Sequence of chain 1.C:
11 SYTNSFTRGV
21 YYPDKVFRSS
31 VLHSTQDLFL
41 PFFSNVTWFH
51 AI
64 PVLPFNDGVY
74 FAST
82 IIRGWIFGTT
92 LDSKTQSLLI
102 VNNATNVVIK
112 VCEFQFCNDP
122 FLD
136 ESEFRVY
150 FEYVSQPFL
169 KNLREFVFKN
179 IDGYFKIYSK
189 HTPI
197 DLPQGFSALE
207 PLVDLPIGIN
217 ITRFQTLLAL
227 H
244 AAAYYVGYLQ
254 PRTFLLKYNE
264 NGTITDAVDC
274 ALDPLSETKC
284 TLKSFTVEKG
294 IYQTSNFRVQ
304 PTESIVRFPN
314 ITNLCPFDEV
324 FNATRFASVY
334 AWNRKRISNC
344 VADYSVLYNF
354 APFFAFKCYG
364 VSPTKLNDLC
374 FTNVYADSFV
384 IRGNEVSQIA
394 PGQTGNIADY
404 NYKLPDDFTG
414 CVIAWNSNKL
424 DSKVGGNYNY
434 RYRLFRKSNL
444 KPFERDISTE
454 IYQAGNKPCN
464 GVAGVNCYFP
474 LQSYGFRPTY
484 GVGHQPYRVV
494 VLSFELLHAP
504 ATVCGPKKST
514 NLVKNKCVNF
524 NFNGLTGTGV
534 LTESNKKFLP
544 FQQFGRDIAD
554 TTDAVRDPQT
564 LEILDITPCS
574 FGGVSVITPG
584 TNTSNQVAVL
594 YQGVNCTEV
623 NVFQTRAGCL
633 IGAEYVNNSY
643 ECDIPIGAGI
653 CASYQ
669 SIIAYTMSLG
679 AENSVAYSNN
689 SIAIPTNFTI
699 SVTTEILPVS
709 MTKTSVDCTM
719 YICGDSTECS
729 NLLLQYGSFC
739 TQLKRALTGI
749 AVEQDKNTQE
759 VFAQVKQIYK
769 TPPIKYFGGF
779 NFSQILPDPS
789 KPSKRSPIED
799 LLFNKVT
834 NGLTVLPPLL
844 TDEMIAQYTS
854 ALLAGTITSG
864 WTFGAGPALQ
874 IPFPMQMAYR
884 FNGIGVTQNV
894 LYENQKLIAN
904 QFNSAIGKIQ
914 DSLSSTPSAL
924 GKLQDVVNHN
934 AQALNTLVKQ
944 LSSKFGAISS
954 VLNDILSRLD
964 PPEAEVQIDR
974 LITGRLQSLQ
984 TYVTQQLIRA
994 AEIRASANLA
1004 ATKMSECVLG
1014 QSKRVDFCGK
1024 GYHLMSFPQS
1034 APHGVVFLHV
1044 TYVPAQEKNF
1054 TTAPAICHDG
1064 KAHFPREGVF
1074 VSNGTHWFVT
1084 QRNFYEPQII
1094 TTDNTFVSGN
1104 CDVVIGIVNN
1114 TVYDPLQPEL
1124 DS

The small molecule below binds the protein below.
Small molecule (SMILES): CC(=O)N[C@@H]1[C@@H](O)[C@H](O)[C@@H](CO)O[C@H]1O

Binding-site contacts:
Ligand atom O4 contacts residue LEU900 of chain 1.C at 3.7 Å.
Ligand atom O3 contacts residue LEU900 of chain 1.C at 3.4 Å.
Ligand atom N2 contacts residue LEU900 of chain 1.C at 3.4 Å.
Ligand atom C3 contacts residue LEU900 of chain 1.C at 3.3 Å (hydrophobic).
Ligand atom N2 contacts residue ASN695 of chain 1.C at 2.9 Å (h-bond).
Ligand atom C2 contacts residue ASN695 of chain 1.C at 2.5 Å.
Ligand atom O5 contacts residue GLN1049 of chain 1.C at 3.8 Å.
Ligand atom C7 contacts residue LEU900 of chain 1.C at 4.5 Å (hydrophobic).
Ligand atom C8 contacts residue THR694 of chain 1.C at 3.4 Å.
Ligand atom C5 contacts residue ASN695 of chain 1.C at 3.6 Å.
Ligand atom C7 contacts residue ASN695 of chain 1.C at 3.0 Å.
Ligand atom C8 contacts residue ASN695 of chain 1.C at 3.4 Å.
Ligand atom O5 contacts residue ASN695 of chain 1.C at 2.4 Å (h-bond).
Ligand atom C7 contacts residue THR694 of chain 1.C at 3.9 Å.
Ligand atom C3 contacts residue ASN695 of chain 1.C at 3.8 Å.
Ligand atom C2 contacts residue LEU900 of chain 1.C at 3.9 Å (hydrophobic).
Ligand atom C4 contacts residue LEU900 of chain 1.C at 4.3 Å (hydrophobic).
Ligand atom C8 contacts residue PHE1087 of chain 1.C at 3.9 Å (hydrophobic).
Ligand atom O7 contacts residue ASN695 of chain 1.C at 3.0 Å (h-bond).
Ligand atom C1 contacts residue ASN695 of chain 1.C at 1.4 Å.
Ligand atom C4 contacts residue ASN695 of chain 1.C at 4.2 Å.
Ligand atom C8 contacts residue PHE696 of chain 1.C at 4.1 Å (hydrophobic).
Ligand atom C1 contacts residue GLN1049 of chain 1.C at 4.1 Å.
Ligand atom O7 contacts residue THR694 of chain 1.C at 3.6 Å.